The small molecule below binds the protein below.
Small molecule (SMILES): CC(=O)N[C@@H]1[C@@H](O)[C@H](O)[C@@H](CO)O[C@H]1O

Binding-site contacts:
Ligand atom N2 contacts residue GLU235 of chain 1.A at 4.3 Å.
Ligand atom C4 contacts residue ASN187 of chain 1.A at 4.2 Å.
Ligand atom C2 contacts residue ASN187 of chain 1.A at 2.5 Å.
Ligand atom O5 contacts residue ASN187 of chain 1.A at 2.3 Å (h-bond).
Ligand atom C8 contacts residue ASN187 of chain 1.A at 4.0 Å.
Ligand atom C8 contacts residue GLY185 of chain 1.A at 3.1 Å.
Ligand atom C7 contacts residue ASN187 of chain 1.A at 3.4 Å.
Ligand atom C7 contacts residue GLN186 of chain 1.A at 4.2 Å.
Ligand atom N2 contacts residue ASN187 of chain 1.A at 3.0 Å (h-bond).
Ligand atom C8 contacts residue GLN186 of chain 1.A at 3.5 Å.
Ligand atom C7 contacts residue GLY185 of chain 1.A at 4.2 Å.
Ligand atom N2 contacts residue GLY185 of chain 1.A at 4.5 Å.
Ligand atom C3 contacts residue ASN187 of chain 1.A at 3.8 Å.
Ligand atom O7 contacts residue ASN187 of chain 1.A at 3.3 Å (h-bond).
Ligand atom C5 contacts residue ASN187 of chain 1.A at 3.7 Å.
Ligand atom C1 contacts residue ASN187 of chain 1.A at 1.4 Å.
Ligand atom O7 contacts residue GLN186 of chain 1.A at 3.9 Å.

Sequence of chain 1.A:
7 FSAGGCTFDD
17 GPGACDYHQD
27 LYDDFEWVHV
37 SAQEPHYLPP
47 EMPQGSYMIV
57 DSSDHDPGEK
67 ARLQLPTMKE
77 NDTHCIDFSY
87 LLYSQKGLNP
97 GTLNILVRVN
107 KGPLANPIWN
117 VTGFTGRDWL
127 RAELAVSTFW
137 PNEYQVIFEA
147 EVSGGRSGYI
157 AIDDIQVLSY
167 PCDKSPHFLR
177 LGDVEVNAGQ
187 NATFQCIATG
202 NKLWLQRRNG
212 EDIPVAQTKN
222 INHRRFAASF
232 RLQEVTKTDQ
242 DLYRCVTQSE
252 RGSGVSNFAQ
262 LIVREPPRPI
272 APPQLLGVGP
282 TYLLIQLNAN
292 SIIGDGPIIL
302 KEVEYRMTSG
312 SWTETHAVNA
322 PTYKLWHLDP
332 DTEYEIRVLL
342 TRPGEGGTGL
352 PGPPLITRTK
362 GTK